Sequence of chain 1.E:
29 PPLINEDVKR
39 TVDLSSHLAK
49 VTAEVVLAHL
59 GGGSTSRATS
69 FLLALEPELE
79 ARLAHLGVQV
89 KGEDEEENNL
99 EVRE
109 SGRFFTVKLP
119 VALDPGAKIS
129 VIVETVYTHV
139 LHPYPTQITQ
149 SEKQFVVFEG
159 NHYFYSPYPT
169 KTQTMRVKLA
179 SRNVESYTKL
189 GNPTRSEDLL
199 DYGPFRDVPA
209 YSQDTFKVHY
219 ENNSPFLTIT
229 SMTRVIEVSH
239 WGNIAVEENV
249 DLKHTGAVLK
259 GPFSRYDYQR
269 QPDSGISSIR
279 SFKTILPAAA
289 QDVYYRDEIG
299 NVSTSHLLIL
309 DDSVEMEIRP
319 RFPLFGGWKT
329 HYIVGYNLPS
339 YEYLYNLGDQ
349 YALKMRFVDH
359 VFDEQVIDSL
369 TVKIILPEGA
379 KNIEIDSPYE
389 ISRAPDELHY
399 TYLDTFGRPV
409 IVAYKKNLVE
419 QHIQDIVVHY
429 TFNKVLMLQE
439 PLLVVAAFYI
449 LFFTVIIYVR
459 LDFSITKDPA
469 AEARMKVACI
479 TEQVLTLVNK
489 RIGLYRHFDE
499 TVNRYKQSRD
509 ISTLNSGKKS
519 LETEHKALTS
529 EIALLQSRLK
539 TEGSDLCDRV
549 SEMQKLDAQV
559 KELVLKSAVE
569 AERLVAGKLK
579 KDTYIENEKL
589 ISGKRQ

Binding-site contacts:
Ligand atom C85 contacts residue KZB1 of chain 1.W at 4.0 Å.
Ligand atom C02 contacts residue KZB1 of chain 1.W at 4.0 Å.
Ligand atom C01 contacts residue THR403 of chain 1.E at 3.7 Å.
Ligand atom O05 contacts residue GLN437 of chain 1.E at 4.2 Å.
Ligand atom C01 contacts residue LEU441 of chain 1.E at 4.1 Å (hydrophobic).
Ligand atom C83 contacts residue PHE404 of chain 1.E at 3.8 Å (hydrophobic).
Ligand atom C17 contacts residue LEU434 of chain 1.E at 4.4 Å (hydrophobic).
Ligand atom C83 contacts residue THR403 of chain 1.E at 3.8 Å.
Ligand atom C83 contacts residue KZB1 of chain 1.W at 3.4 Å.
Ligand atom O77 contacts residue PHE404 of chain 1.E at 4.5 Å.
Ligand atom C78 contacts residue PHE404 of chain 1.E at 4.0 Å (hydrophobic).
Ligand atom C09 contacts residue LEU440 of chain 1.E at 4.4 Å (hydrophobic).
Ligand atom C01 contacts residue GLN437 of chain 1.E at 4.2 Å.
Ligand atom C79 contacts residue PHE404 of chain 1.E at 4.5 Å (hydrophobic).
Ligand atom O12 contacts residue GLN437 of chain 1.E at 4.1 Å.
Ligand atom C19 contacts residue PHE404 of chain 1.E at 4.5 Å (hydrophobic).
Ligand atom C11 contacts residue GLN437 of chain 1.E at 4.2 Å.
Ligand atom C11 contacts residue LEU440 of chain 1.E at 4.0 Å (hydrophobic).
Ligand atom C10 contacts residue LEU440 of chain 1.E at 3.5 Å (hydrophobic).
Ligand atom C84 contacts residue KZB1 of chain 1.W at 4.1 Å.
Ligand atom O12 contacts residue LEU441 of chain 1.E at 4.4 Å.
Ligand atom C81 contacts residue PHE404 of chain 1.E at 3.7 Å (hydrophobic).
Ligand atom C01 contacts residue KZB1 of chain 1.W at 3.3 Å.
Ligand atom C82 contacts residue PHE404 of chain 1.E at 3.8 Å (hydrophobic).
Ligand atom C82 contacts residue KZB1 of chain 1.W at 3.5 Å.

The protein below binds the small molecule below.
Small molecule (SMILES): C[C@H]1CC[C@]2(OC1)O[C@H]1[C@H](O)[C@@H]3[C@H]4CC[C@@H]5C[C@H](O[C@H]6O[C@@H](CO)[C@H](O)[C@@H](O)[C@@H]6O)[C@@H](O)C[C@@]5(C)[C@@H]4CC[C@@]3(C)[C@@H]1[C@H]2C